Binding-site contacts:
Ligand atom C6 contacts residue HIS57 of chain 1.A at 4.4 Å.
Ligand atom O2 contacts residue SER18 of chain 1.A at 3.8 Å.
Ligand atom C3 contacts residue HIS57 of chain 1.A at 3.6 Å.
Ligand atom O3 contacts residue HIS57 of chain 1.A at 3.9 Å.
Ligand atom O6 contacts residue ASN50 of chain 1.A at 3.7 Å.
Ligand atom C6 contacts residue TYR68 of chain 1.A at 3.5 Å (hydrophobic).
Ligand atom O2 contacts residue GLN22 of chain 1.A at 4.0 Å.
Ligand atom C6 contacts residue TYR66 of chain 1.A at 4.2 Å (hydrophobic).
Ligand atom C4 contacts residue HIS57 of chain 1.A at 3.8 Å.
Ligand atom O6 contacts residue HIS57 of chain 1.A at 4.1 Å.
Ligand atom O4 contacts residue ASP71 of chain 1.A at 2.6 Å (salt-bridge).
Ligand atom C5 contacts residue TYR66 of chain 1.A at 4.0 Å (hydrophobic).
Ligand atom C4 contacts residue THR48 of chain 1.A at 3.9 Å.
Ligand atom C2 contacts residue LYS59 of chain 1.A at 4.1 Å.
Ligand atom O6 contacts residue TYR68 of chain 1.A at 3.8 Å.
Ligand atom O2 contacts residue THR20 of chain 1.A at 4.5 Å.
Ligand atom C6 contacts residue ASN50 of chain 1.A at 4.5 Å.
Ligand atom O3 contacts residue SER18 of chain 1.A at 3.0 Å (h-bond).
Ligand atom C3 contacts residue SER18 of chain 1.A at 4.0 Å.
Ligand atom O6 contacts residue THR48 of chain 1.A at 4.3 Å.
Ligand atom O3 contacts residue LYS59 of chain 1.A at 2.9 Å (salt-bridge).
Ligand atom C1 contacts residue TYR66 of chain 1.A at 4.3 Å (hydrophobic).
Ligand atom C1 contacts residue HIS57 of chain 1.A at 4.3 Å.
Ligand atom O5 contacts residue TYR66 of chain 1.A at 3.3 Å (h-bond).
Ligand atom O2 contacts residue LYS59 of chain 1.A at 3.3 Å (salt-bridge).
Ligand atom C5 contacts residue HIS57 of chain 1.A at 3.8 Å.
Ligand atom O3 contacts residue THR48 of chain 1.A at 3.5 Å.
Ligand atom C6 contacts residue ASP71 of chain 1.A at 3.6 Å.
Ligand atom O4 contacts residue GLY17 of chain 1.A at 4.3 Å.
Ligand atom O2 contacts residue ARG19 of chain 1.A at 4.4 Å.
Ligand atom O6 contacts residue ASP71 of chain 1.A at 2.5 Å (salt-bridge).
Ligand atom C4 contacts residue TYR66 of chain 1.A at 4.0 Å (hydrophobic).
Ligand atom O4 contacts residue THR48 of chain 1.A at 3.7 Å.
Ligand atom C3 contacts residue LYS59 of chain 1.A at 3.9 Å.
Ligand atom C2 contacts residue TYR66 of chain 1.A at 4.0 Å (hydrophobic).
Ligand atom C4 contacts residue ASP71 of chain 1.A at 3.5 Å.
Ligand atom O4 contacts residue SER18 of chain 1.A at 4.0 Å.
Ligand atom C5 contacts residue ASP71 of chain 1.A at 4.2 Å.
Ligand atom O4 contacts residue TYR66 of chain 1.A at 3.0 Å (h-bond).
Ligand atom C2 contacts residue SER18 of chain 1.A at 4.0 Å.

The protein below binds the small molecule below.
Small molecule (SMILES): OC[C@H]1O[C@@H](S)[C@H](O)[C@@H](O)[C@H]1O

Sequence of chain 1.A:
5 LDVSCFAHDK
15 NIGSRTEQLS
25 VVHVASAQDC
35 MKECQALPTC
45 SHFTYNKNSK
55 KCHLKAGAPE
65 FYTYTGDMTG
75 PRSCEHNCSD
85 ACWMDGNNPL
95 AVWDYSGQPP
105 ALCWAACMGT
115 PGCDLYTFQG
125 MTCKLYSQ